Sequence of chain 1.A:
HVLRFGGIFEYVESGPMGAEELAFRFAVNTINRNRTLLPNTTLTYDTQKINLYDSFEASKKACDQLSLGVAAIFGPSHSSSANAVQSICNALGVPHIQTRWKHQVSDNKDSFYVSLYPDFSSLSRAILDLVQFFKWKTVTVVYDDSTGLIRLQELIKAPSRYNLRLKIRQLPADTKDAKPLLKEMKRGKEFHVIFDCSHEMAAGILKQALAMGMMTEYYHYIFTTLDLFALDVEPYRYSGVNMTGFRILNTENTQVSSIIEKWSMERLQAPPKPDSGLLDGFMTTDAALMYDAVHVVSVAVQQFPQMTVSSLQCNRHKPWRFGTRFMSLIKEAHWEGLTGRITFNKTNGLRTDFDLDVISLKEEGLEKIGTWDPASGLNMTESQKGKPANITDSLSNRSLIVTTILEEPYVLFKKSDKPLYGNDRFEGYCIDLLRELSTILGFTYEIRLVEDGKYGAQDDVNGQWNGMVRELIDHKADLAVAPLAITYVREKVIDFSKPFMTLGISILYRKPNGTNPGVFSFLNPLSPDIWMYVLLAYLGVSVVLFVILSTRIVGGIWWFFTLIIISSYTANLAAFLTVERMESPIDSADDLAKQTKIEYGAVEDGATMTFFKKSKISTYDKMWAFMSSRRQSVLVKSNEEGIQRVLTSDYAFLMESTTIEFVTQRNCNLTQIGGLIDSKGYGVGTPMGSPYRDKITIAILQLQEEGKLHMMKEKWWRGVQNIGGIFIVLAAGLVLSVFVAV

The small molecule below binds the protein below.
Small molecule (SMILES): CC(=O)N[C@H]1[C@H](O[C@H]2[C@H](O)[C@@H](NC(C)=O)CO[C@@H]2CO)O[C@H](CO)[C@@H](O[C@@H]2O[C@H]([C@H]3O[C@]34O[C@H](CO)[C@@H](O)[C@H](O)[C@@H]4O)[C@@H](O)[C@H](O[C@H]3O[C@H](CO)[C@@H](O)[C@H](O)[C@@H]3O)[C@@H]2O)[C@@H]1O

Binding-site contacts:
Ligand atom O7 contacts residue ASN345 of chain 1.A at 3.8 Å.
Ligand atom C1 contacts residue THR352 of chain 1.A at 4.2 Å.
Ligand atom C5 contacts residue ARG125 of chain 1.A at 4.4 Å.
Ligand atom O4 contacts residue ARG125 of chain 1.A at 4.3 Å.
Ligand atom O5 contacts residue ASN345 of chain 1.A at 2.3 Å (h-bond).
Ligand atom C1 contacts residue ASN348 of chain 1.A at 4.1 Å.
Ligand atom O6 contacts residue PRO374 of chain 1.A at 4.5 Å.
Ligand atom C5 contacts residue ASN345 of chain 1.A at 3.6 Å.
Ligand atom O6 contacts residue ASP129 of chain 1.A at 4.1 Å.
Ligand atom O5 contacts residue THR347 of chain 1.A at 3.6 Å.
Ligand atom C4 contacts residue ASN345 of chain 1.A at 4.2 Å.
Ligand atom O6 contacts residue ARG125 of chain 1.A at 4.3 Å.
Ligand atom O4 contacts residue ASP129 of chain 1.A at 4.0 Å.
Ligand atom C6 contacts residue ASN348 of chain 1.A at 4.2 Å.
Ligand atom O6 contacts residue ASN348 of chain 1.A at 4.2 Å.
Ligand atom C7 contacts residue ASN345 of chain 1.A at 3.5 Å.
Ligand atom N2 contacts residue ASN345 of chain 1.A at 2.9 Å (h-bond).
Ligand atom C5 contacts residue THR347 of chain 1.A at 4.2 Å.
Ligand atom C1 contacts residue ASN345 of chain 1.A at 1.4 Å.
Ligand atom C8 contacts residue ASN345 of chain 1.A at 4.2 Å.
Ligand atom C1 contacts residue THR347 of chain 1.A at 3.4 Å.
Ligand atom O5 contacts residue ASN348 of chain 1.A at 3.7 Å.
Ligand atom C2 contacts residue ASN345 of chain 1.A at 2.5 Å.
Ligand atom C8 contacts residue THR352 of chain 1.A at 3.8 Å.
Ligand atom C6 contacts residue ASP129 of chain 1.A at 4.0 Å.
Ligand atom C6 contacts residue ARG125 of chain 1.A at 3.7 Å.
Ligand atom C2 contacts residue THR352 of chain 1.A at 4.2 Å.
Ligand atom O4 contacts residue TYR162 of chain 1.A at 4.5 Å.
Ligand atom C3 contacts residue ASN345 of chain 1.A at 3.8 Å.